Sequence of chain 1.C:
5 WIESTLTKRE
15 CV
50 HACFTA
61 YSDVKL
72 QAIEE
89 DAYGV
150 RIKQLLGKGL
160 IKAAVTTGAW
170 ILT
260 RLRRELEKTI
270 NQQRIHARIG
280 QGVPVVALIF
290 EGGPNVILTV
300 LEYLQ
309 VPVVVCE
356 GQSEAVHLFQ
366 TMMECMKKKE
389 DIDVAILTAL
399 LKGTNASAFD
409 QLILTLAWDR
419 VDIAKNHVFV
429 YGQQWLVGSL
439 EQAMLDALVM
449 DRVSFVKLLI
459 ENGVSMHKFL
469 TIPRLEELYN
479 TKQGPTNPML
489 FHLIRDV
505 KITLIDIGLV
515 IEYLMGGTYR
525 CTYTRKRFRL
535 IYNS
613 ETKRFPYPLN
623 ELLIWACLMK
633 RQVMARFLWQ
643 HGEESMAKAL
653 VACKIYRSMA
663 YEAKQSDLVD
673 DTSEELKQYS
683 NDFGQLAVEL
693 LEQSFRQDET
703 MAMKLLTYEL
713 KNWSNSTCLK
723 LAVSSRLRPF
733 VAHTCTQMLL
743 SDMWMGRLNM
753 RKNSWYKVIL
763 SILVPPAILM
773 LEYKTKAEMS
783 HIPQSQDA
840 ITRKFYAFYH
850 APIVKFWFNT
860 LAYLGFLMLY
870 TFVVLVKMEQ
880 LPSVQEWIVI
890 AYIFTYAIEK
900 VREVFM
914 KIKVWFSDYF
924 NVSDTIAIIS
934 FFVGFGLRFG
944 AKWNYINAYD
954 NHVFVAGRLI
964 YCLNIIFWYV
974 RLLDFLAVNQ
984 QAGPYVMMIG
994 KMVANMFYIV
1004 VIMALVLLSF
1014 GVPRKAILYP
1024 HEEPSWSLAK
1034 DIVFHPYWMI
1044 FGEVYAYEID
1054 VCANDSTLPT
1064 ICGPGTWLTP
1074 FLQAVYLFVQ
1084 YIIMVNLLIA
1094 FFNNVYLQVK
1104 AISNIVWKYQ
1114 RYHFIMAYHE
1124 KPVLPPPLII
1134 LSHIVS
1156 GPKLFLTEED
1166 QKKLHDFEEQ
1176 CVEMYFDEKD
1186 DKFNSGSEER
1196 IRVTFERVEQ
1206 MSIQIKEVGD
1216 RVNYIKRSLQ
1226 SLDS

Sequence of chain 1.D:
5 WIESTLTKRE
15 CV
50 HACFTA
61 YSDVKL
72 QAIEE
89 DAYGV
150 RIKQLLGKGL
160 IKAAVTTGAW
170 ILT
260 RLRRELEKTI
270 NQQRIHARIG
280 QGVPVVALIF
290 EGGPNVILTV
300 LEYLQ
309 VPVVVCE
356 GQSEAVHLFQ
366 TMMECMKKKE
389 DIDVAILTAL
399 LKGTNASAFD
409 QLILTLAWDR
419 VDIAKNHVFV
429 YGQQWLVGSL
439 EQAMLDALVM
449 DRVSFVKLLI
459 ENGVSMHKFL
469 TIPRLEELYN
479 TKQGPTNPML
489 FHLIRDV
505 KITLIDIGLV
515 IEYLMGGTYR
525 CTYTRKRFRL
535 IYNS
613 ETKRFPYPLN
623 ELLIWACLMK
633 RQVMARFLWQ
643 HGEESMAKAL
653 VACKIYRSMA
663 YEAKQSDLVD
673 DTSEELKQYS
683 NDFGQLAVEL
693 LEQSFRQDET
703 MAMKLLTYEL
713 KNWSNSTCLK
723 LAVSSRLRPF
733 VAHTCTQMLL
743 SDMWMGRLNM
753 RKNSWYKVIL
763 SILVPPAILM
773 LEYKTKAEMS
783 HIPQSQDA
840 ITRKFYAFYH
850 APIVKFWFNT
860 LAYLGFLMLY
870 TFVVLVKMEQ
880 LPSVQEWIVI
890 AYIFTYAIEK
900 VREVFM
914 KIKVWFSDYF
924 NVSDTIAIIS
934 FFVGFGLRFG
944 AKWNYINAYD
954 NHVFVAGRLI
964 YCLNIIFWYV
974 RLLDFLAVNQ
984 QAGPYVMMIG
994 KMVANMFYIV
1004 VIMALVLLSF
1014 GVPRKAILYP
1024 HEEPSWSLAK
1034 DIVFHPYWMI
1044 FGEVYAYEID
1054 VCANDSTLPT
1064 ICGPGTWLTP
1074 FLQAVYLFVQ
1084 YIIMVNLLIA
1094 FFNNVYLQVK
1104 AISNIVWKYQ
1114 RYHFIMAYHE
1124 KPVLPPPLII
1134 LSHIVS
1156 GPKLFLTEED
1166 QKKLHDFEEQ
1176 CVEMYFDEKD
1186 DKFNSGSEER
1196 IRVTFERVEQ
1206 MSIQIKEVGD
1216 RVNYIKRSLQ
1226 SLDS

A small-molecule ligand and the protein it binds are described below.
Small molecule (SMILES): CC(C)CCC[C@@H](C)[C@H]1CC[C@H]2[C@@H]3CC=C4C[C@@H](OC(=O)CCC(=O)O)CC[C@]4(C)[C@H]3CC[C@]12C

Binding-site contacts:
Ligand atom CBB contacts residue TYR972 of chain 1.D at 4.3 Å (hydrophobic).
Ligand atom CBE contacts residue THR870 of chain 1.D at 4.3 Å.
Ligand atom CAK contacts residue ALA1032 of chain 1.C at 3.6 Å (hydrophobic).
Ligand atom CBA contacts residue LEU863 of chain 1.D at 4.0 Å (hydrophobic).
Ligand atom CAS contacts residue THR870 of chain 1.D at 4.1 Å.
Ligand atom CAU contacts residue MET867 of chain 1.D at 3.9 Å (hydrophobic).
Ligand atom CAN contacts residue TYR972 of chain 1.D at 4.1 Å (hydrophobic).
Ligand atom CAE contacts residue MET867 of chain 1.D at 3.8 Å (hydrophobic).
Ligand atom CAS contacts residue MET867 of chain 1.D at 3.8 Å (hydrophobic).
Ligand atom CAN contacts residue LEU866 of chain 1.D at 4.2 Å (hydrophobic).
Ligand atom CAC contacts residue THR870 of chain 1.D at 4.1 Å.
Ligand atom CAI contacts residue ALA1032 of chain 1.C at 3.8 Å (hydrophobic).
Ligand atom CAT contacts residue PHE871 of chain 1.D at 3.5 Å (hydrophobic).
Ligand atom CAZ contacts residue TRP1029 of chain 1.C at 4.3 Å (hydrophobic).
Ligand atom CAA contacts residue Y011 of chain 1.P at 2.6 Å.
Ligand atom CAJ contacts residue MET867 of chain 1.D at 3.7 Å (hydrophobic).
Ligand atom CAA contacts residue LEU1011 of chain 1.C at 3.7 Å (hydrophobic).
Ligand atom CAI contacts residue TRP1029 of chain 1.C at 4.1 Å (hydrophobic).
Ligand atom OAF contacts residue TRP1029 of chain 1.C at 3.8 Å.
Ligand atom CAC contacts residue TYR972 of chain 1.D at 3.1 Å (hydrophobic).
Ligand atom CAR contacts residue SER1028 of chain 1.C at 4.2 Å.
Ligand atom CBC contacts residue SER1028 of chain 1.C at 3.6 Å.
Ligand atom CAV contacts residue TRP1029 of chain 1.C at 3.9 Å (hydrophobic).
Ligand atom CBA contacts residue Y011 of chain 1.P at 3.3 Å.
Ligand atom CAY contacts residue TRP1029 of chain 1.C at 4.3 Å (hydrophobic).
Ligand atom CAA contacts residue LEU975 of chain 1.D at 4.2 Å (hydrophobic).
Ligand atom CAB contacts residue LEU863 of chain 1.D at 3.7 Å (hydrophobic).
Ligand atom CBI contacts residue THR870 of chain 1.D at 4.2 Å.
Ligand atom CAB contacts residue MET867 of chain 1.D at 4.1 Å (hydrophobic).
Ligand atom CAV contacts residue SER1028 of chain 1.C at 3.6 Å.
Ligand atom OAG contacts residue TRP1029 of chain 1.C at 3.4 Å (h-bond).
Ligand atom CAC contacts residue LEU1011 of chain 1.C at 4.3 Å (hydrophobic).
Ligand atom CBB contacts residue THR870 of chain 1.D at 4.1 Å.
Ligand atom CAL contacts residue PRO1027 of chain 1.C at 3.6 Å (hydrophobic).
Ligand atom CAR contacts residue LEU1031 of chain 1.C at 4.1 Å (hydrophobic).
Ligand atom CAR contacts residue PHE871 of chain 1.D at 3.6 Å (hydrophobic).
Ligand atom CAU contacts residue THR870 of chain 1.D at 3.1 Å.
Ligand atom CBA contacts residue LEU975 of chain 1.D at 4.1 Å (hydrophobic).
Ligand atom CAB contacts residue Y011 of chain 1.P at 3.4 Å.
Ligand atom OAG contacts residue SER1028 of chain 1.C at 4.1 Å.